Sequence of chain 1.C:
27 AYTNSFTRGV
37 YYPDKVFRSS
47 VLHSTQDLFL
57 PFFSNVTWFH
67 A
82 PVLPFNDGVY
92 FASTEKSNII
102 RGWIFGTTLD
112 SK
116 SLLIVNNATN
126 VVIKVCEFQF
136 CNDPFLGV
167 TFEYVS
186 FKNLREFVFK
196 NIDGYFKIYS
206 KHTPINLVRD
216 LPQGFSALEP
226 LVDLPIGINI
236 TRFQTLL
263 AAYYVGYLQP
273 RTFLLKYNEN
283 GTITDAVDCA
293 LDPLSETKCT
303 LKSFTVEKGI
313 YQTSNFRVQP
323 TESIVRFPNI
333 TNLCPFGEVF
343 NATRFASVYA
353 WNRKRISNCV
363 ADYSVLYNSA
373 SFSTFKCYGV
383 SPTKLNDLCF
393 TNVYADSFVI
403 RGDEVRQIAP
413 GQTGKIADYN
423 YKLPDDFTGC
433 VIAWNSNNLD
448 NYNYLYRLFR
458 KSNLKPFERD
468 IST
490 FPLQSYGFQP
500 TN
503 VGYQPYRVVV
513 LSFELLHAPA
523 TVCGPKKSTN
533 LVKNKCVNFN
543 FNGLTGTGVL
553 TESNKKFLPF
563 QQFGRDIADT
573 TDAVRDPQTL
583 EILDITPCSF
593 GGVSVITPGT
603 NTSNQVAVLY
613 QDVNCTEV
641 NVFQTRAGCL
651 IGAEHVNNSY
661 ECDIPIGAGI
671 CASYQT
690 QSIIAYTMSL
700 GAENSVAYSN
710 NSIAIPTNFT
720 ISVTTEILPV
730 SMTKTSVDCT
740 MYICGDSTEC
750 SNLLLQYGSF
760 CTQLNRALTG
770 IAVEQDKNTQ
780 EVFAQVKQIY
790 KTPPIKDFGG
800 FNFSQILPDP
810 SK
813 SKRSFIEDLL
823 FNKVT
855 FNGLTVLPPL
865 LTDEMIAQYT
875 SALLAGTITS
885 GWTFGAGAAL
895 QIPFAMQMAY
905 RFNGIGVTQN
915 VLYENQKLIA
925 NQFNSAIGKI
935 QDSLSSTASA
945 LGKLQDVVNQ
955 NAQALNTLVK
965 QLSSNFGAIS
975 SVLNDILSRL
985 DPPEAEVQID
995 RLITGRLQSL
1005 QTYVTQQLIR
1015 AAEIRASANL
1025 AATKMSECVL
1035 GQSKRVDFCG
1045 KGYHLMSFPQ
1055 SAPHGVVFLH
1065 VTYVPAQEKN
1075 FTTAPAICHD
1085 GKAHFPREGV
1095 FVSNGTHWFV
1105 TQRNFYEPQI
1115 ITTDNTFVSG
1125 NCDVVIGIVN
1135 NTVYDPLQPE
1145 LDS

A small-molecule ligand and the protein it binds are described below.
Small molecule (SMILES): CC(=O)N[C@H]1[C@H](O[C@H]2[C@H](O)[C@@H](NC(C)=O)CO[C@@H]2CO)O[C@H](CO)[C@@H](O)[C@@H]1O

Binding-site contacts:
Ligand atom C8 contacts residue LEU582 of chain 1.C at 4.2 Å (hydrophobic).